Sequence of chain 1.A:
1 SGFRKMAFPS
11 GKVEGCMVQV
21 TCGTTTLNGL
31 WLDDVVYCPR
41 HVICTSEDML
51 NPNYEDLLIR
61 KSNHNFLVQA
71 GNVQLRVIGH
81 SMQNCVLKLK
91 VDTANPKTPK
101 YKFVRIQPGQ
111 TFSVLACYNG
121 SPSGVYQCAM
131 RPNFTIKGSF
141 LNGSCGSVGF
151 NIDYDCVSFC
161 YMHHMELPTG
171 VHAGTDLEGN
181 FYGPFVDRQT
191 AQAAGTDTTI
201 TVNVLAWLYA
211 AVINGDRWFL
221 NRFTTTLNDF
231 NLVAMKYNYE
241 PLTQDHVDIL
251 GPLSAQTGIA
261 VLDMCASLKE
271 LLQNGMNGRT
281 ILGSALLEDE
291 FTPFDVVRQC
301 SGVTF

Binding-site contacts:
Ligand atom C9 contacts residue GLU166 of chain 1.B at 3.8 Å.
Ligand atom C7 contacts residue GLU166 of chain 1.B at 3.8 Å.
Ligand atom C16 contacts residue HIS41 of chain 1.B at 4.0 Å.
Ligand atom C17 contacts residue MET165 of chain 1.B at 3.7 Å (hydrophobic).
Ligand atom C10 contacts residue PHE140 of chain 1.B at 3.8 Å (hydrophobic).
Ligand atom N2 contacts residue CYS145 of chain 1.B at 3.9 Å.
Ligand atom O2 contacts residue GLU166 of chain 1.B at 3.0 Å (salt-bridge).
Ligand atom C19 contacts residue GLN189 of chain 1.B at 3.9 Å.
Ligand atom O2 contacts residue MET165 of chain 1.B at 3.3 Å.
Ligand atom CL contacts residue ASP187 of chain 1.B at 3.6 Å.
Ligand atom C7 contacts residue HIS163 of chain 1.B at 3.2 Å.
Ligand atom C10 contacts residue LEU141 of chain 1.B at 3.8 Å (hydrophobic).
Ligand atom C8 contacts residue GLU166 of chain 1.B at 3.5 Å.
Ligand atom CL contacts residue HIS41 of chain 1.B at 3.4 Å.
Ligand atom C2 contacts residue GLN189 of chain 1.B at 3.4 Å.
Ligand atom CL contacts residue ARG188 of chain 1.B at 4.0 Å.
Ligand atom N3 contacts residue SER144 of chain 1.B at 3.5 Å (h-bond).
Ligand atom C8 contacts residue SER144 of chain 1.B at 4.0 Å.
Ligand atom C10 contacts residue SER1 of chain 1.A at 4.0 Å.
Ligand atom C1 contacts residue GLU166 of chain 1.B at 3.9 Å.
Ligand atom C8 contacts residue LEU141 of chain 1.B at 3.7 Å (hydrophobic).
Ligand atom CL contacts residue HIS164 of chain 1.B at 3.8 Å.
Ligand atom C21 contacts residue GLN189 of chain 1.B at 3.6 Å.
Ligand atom N3 contacts residue GLU166 of chain 1.B at 3.8 Å.
Ligand atom C13 contacts residue ASN142 of chain 1.B at 3.9 Å.
Ligand atom C10 contacts residue GLU166 of chain 1.B at 3.5 Å.
Ligand atom N3 contacts residue HIS163 of chain 1.B at 2.8 Å (h-bond).
Ligand atom C7 contacts residue MET165 of chain 1.B at 4.0 Å (hydrophobic).
Ligand atom C9 contacts residue LEU141 of chain 1.B at 3.8 Å (hydrophobic).
Ligand atom N3 contacts residue PHE140 of chain 1.B at 3.9 Å.
Ligand atom C18 contacts residue ARG188 of chain 1.B at 3.6 Å.
Ligand atom C16 contacts residue MET165 of chain 1.B at 3.6 Å (hydrophobic).
Ligand atom C8 contacts residue PHE140 of chain 1.B at 3.6 Å (hydrophobic).
Ligand atom C19 contacts residue ARG188 of chain 1.B at 3.9 Å.
Ligand atom CL contacts residue MET165 of chain 1.B at 3.8 Å.
Ligand atom C10 contacts residue ASN142 of chain 1.B at 3.9 Å.
Ligand atom C8 contacts residue HIS163 of chain 1.B at 4.0 Å.
Ligand atom C16 contacts residue HIS164 of chain 1.B at 3.5 Å.
Ligand atom O contacts residue GLN189 of chain 1.B at 3.6 Å.
Ligand atom C7 contacts residue CYS145 of chain 1.B at 3.9 Å (hydrophobic).

This protein binds this small molecule.
Small molecule (SMILES): CCN(C)S(=O)(=O)N1Cc2ccc(Cl)cc2[C@H](C(=O)Nc2cncc3ccccc23)C1

Sequence of chain 1.B:
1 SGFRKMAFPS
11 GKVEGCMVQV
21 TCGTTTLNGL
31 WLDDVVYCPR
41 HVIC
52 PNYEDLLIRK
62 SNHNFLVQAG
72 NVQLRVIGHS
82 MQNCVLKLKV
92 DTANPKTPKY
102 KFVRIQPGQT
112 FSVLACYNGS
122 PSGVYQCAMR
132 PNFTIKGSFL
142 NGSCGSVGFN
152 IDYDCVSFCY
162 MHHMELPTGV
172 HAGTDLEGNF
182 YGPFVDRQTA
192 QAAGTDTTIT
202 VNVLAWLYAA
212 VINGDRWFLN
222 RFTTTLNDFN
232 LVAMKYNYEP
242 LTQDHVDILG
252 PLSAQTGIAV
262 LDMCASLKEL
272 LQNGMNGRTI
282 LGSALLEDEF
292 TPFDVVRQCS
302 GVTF